Binding-site contacts:
Ligand atom N2 contacts residue ARG349 of chain 1.G at 3.9 Å.
Ligand atom OP1 contacts residue ARG687 of chain 1.F at 3.8 Å.
Ligand atom C4' contacts residue HIS1237 of chain 1.F at 3.6 Å.
Ligand atom O3' contacts residue ASP459 of chain 1.G at 3.6 Å (salt-bridge).
Ligand atom OP1 contacts residue PRO564 of chain 1.F at 3.6 Å.
Ligand atom O5' contacts residue ARG319 of chain 1.G at 3.6 Å.
Ligand atom O2' contacts residue ASP461 of chain 1.G at 2.8 Å (salt-bridge).
Ligand atom C4' contacts residue GLN510 of chain 1.F at 3.7 Å.
Ligand atom N7 contacts residue PRO18 of chain 1.I at 3.6 Å.
Ligand atom C3' contacts residue ASP461 of chain 1.G at 3.6 Å.
Ligand atom O2' contacts residue ARG422 of chain 1.G at 2.6 Å (salt-bridge).
Ligand atom N7 contacts residue LEU17 of chain 1.I at 3.9 Å.
Ligand atom O2' contacts residue GLY460 of chain 1.G at 3.7 Å.
Ligand atom O3' contacts residue MG1 of chain 1.J at 2.0 Å.
Ligand atom C5' contacts residue HIS1237 of chain 1.F at 3.5 Å.
Ligand atom OP1 contacts residue GLN688 of chain 1.F at 2.7 Å (h-bond).
Ligand atom OP2 contacts residue ASN568 of chain 1.F at 3.5 Å (h-bond).
Ligand atom O3' contacts residue ASP457 of chain 1.G at 3.6 Å.
Ligand atom OP2 contacts residue ARG540 of chain 1.F at 3.7 Å.
Ligand atom P contacts residue GLN688 of chain 1.F at 3.6 Å.
Ligand atom OP1 contacts residue LYS1073 of chain 1.F at 3.1 Å.
Ligand atom OP2 contacts residue ARG540 of chain 1.F at 3.8 Å.
Ligand atom C2' contacts residue ARG422 of chain 1.G at 3.4 Å.
Ligand atom O3' contacts residue ASP461 of chain 1.G at 3.0 Å (salt-bridge).
Ligand atom OP1 contacts residue ILE572 of chain 1.F at 3.7 Å.
Ligand atom O2' contacts residue HIS1237 of chain 1.F at 3.7 Å.
Ligand atom C5' contacts residue GLN510 of chain 1.F at 3.6 Å.
Ligand atom O2' contacts residue GLN510 of chain 1.F at 3.7 Å.
Ligand atom C4' contacts residue MG1 of chain 1.J at 3.9 Å.
Ligand atom C3' contacts residue MG1 of chain 1.J at 3.4 Å.
Ligand atom O3' contacts residue GLN688 of chain 1.F at 3.4 Å (h-bond).
Ligand atom O3' contacts residue GLN513 of chain 1.F at 3.6 Å.
Ligand atom OP1 contacts residue LEU17 of chain 1.I at 3.2 Å.
Ligand atom C5' contacts residue GLN688 of chain 1.F at 3.9 Å.
Ligand atom O4' contacts residue HIS1237 of chain 1.F at 3.8 Å.
Ligand atom OP2 contacts residue PRO564 of chain 1.F at 3.9 Å.
Ligand atom C8 contacts residue PRO18 of chain 1.I at 3.3 Å (hydrophobic).
Ligand atom P contacts residue LEU17 of chain 1.I at 3.9 Å.
Ligand atom O2' contacts residue GLN513 of chain 1.F at 3.3 Å (h-bond).
Ligand atom C4' contacts residue ASP461 of chain 1.G at 3.5 Å.

Sequence of chain 1.G:
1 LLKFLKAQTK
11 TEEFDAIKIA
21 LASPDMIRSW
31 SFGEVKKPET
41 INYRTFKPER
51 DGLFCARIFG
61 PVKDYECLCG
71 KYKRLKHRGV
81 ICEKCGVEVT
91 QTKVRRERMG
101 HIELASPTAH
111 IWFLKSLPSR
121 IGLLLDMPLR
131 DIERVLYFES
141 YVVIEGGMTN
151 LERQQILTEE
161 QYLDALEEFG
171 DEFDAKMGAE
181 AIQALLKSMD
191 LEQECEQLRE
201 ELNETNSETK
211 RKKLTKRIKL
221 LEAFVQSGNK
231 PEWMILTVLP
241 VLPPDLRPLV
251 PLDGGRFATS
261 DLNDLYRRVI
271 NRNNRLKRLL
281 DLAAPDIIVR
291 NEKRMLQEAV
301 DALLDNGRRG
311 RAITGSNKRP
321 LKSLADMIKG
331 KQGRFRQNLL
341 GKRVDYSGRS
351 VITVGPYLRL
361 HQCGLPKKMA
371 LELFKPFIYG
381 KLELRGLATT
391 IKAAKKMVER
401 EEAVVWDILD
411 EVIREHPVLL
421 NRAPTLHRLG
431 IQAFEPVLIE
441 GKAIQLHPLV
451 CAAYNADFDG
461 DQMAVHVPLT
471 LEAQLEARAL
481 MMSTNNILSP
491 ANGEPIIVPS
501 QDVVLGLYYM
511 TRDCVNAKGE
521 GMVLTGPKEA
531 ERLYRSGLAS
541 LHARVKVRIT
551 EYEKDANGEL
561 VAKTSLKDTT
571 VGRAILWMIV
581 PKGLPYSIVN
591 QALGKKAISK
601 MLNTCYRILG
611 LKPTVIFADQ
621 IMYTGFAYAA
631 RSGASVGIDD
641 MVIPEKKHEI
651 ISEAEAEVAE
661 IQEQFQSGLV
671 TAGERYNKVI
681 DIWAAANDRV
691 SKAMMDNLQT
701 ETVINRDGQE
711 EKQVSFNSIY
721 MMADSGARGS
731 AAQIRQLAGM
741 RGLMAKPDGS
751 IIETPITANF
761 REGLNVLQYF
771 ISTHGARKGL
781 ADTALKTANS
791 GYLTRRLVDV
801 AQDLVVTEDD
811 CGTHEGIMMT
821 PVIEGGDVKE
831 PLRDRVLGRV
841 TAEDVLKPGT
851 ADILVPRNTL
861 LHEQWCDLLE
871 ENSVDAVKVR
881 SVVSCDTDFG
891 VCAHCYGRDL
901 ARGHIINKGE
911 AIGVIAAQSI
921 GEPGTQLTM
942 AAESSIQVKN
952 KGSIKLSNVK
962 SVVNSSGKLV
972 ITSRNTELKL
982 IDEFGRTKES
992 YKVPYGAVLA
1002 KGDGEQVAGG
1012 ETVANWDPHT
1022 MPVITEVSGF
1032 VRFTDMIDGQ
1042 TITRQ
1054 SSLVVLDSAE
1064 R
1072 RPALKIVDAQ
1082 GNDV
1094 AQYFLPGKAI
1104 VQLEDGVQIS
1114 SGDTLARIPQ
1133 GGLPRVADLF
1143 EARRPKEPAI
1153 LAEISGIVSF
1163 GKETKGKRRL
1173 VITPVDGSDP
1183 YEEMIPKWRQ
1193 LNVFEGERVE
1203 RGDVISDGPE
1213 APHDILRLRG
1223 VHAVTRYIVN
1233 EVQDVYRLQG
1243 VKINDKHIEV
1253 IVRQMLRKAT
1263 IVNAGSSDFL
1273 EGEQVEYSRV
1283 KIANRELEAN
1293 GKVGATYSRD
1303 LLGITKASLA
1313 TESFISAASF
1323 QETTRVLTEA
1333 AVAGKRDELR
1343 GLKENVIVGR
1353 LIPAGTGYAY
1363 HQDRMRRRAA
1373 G

Sequence of chain 1.I:
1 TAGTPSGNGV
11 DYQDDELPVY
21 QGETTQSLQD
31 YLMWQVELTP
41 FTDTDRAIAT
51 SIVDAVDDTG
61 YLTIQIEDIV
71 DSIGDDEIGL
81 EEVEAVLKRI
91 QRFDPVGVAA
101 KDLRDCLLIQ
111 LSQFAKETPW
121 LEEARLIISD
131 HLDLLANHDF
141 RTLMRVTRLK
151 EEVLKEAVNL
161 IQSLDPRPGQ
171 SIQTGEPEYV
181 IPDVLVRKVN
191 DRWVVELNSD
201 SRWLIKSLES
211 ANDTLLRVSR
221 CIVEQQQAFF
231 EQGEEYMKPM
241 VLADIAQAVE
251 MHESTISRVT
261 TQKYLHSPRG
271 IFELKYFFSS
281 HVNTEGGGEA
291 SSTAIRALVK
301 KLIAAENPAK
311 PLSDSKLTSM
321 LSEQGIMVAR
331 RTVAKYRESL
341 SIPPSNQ

Sequence of chain 1.F:
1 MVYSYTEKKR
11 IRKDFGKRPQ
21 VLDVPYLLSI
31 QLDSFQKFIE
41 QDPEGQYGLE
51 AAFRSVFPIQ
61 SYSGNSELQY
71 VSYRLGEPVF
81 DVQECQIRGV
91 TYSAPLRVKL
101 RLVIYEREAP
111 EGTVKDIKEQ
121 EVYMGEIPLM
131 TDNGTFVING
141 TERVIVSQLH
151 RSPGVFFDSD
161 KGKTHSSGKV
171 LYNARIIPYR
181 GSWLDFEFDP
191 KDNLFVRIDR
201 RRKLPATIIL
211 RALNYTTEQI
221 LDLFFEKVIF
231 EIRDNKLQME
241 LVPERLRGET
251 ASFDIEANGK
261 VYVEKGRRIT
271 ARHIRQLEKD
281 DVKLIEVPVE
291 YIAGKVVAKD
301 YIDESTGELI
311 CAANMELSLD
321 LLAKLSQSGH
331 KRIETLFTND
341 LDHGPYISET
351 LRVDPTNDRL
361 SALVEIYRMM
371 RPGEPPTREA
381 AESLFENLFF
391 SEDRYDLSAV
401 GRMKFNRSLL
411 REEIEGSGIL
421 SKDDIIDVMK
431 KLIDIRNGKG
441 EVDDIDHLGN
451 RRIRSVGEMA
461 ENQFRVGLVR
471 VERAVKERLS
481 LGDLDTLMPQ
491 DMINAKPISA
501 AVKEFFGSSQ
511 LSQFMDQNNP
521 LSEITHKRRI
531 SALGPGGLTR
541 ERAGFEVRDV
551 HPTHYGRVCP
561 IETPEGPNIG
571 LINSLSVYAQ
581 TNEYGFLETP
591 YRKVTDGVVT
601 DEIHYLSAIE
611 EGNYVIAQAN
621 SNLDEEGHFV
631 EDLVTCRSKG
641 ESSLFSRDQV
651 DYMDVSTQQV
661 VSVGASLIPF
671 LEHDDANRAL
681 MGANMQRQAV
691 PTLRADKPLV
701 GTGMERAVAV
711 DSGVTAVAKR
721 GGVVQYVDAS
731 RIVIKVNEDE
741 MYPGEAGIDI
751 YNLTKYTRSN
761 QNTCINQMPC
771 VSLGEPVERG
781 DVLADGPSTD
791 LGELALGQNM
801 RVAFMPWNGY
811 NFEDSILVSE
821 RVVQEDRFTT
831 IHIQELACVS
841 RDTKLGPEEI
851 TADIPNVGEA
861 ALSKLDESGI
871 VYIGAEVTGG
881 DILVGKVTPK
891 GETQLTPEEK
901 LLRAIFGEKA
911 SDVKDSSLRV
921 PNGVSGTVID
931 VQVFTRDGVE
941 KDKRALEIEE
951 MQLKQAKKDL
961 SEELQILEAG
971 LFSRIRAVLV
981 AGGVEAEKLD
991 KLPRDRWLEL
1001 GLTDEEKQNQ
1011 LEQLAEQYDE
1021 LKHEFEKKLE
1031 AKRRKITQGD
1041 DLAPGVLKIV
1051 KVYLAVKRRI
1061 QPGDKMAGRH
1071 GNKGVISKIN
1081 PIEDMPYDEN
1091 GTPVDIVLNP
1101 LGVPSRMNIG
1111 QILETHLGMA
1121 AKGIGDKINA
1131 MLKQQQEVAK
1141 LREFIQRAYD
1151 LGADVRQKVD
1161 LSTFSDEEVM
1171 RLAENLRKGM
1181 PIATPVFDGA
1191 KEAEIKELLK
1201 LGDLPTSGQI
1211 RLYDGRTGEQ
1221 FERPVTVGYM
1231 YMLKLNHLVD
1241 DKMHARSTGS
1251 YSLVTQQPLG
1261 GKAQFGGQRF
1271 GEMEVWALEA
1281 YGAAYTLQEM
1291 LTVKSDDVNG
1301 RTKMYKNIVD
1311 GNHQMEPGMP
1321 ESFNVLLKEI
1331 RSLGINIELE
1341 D

The small molecule below binds the protein below.
Small molecule (SMILES): Nc1ccn([C@@H]2O[C@H](CO[P](=O)(O)O[C@H]3[C@@H](O)[C@H](n4cnc5c(=O)nc(N)[nH]c54)O[C@@H]3COP(=O)=O)[C@@H](O[P](=O)(O)OC[C@H]3O[C@@H](n4ccc(N)nc4=O)[C@H](O)[C@@H]3O[P](=O)(O)OC[C@H]3O[C@@H](n4cnc5c(=O)nc(N)[nH]c54)[C@H](O)[C@@H]3O[P](=O)(O)OC[C@H]3O[C@@H](n4ccc(N)nc4=O)[C@H](O)[C@@H]3O[P](=O)(O)OC[C@H]3O[C@@H](n4cnc5c(=O)nc(N)[nH]c54)[C@H](O)[C@@H]3O[P](=O)(O)OC[C@H]3O[C@@H](n4cnc5c(N)ncnc54)[C@H](O)[C@@H]3O)[C@H]2O)c(=O)n1